A protein and the small-molecule ligand that binds it are described below.
Small molecule (SMILES): C[C@@](O)(CCO[P](=O)(O)OP(=O)(O)O)CC(=O)O

Binding-site contacts:
Ligand atom O3B contacts residue SER144 of chain 1.E at 3.4 Å (h-bond).
Ligand atom O1B contacts residue ARG198 of chain 1.E at 3.1 Å (salt-bridge).
Ligand atom O3A contacts residue TYR23 of chain 1.E at 3.0 Å (h-bond).
Ligand atom C3A contacts residue ARG149 of chain 1.E at 3.5 Å.
Ligand atom O1B contacts residue SER144 of chain 1.E at 3.4 Å.
Ligand atom O1B contacts residue ILE32 of chain 1.E at 3.8 Å.
Ligand atom O1B contacts residue GLY145 of chain 1.E at 2.6 Å (h-bond).
Ligand atom O6 contacts residue MET201 of chain 1.E at 3.2 Å.
Ligand atom O1A contacts residue GLY145 of chain 1.E at 3.8 Å.
Ligand atom C3A contacts residue TYR23 of chain 1.E at 3.3 Å (hydrophobic).
Ligand atom PB contacts residue ARG198 of chain 1.E at 3.1 Å.
Ligand atom PB contacts residue LYS26 of chain 1.E at 3.8 Å.
Ligand atom PB contacts residue TYR23 of chain 1.E at 3.8 Å.
Ligand atom O3B contacts residue ARG198 of chain 1.E at 2.5 Å (salt-bridge).
Ligand atom O1A contacts residue SER144 of chain 1.E at 3.1 Å (h-bond).
Ligand atom O2 contacts residue ALA288 of chain 1.E at 2.5 Å.
Ligand atom O2A contacts residue AGS1 of chain 1.S at 2.5 Å (h-bond).
Ligand atom C1 contacts residue LYS22 of chain 1.E at 3.5 Å.
Ligand atom O5 contacts residue MET201 of chain 1.E at 3.5 Å.
Ligand atom O1A contacts residue SER146 of chain 1.E at 2.8 Å (h-bond).
Ligand atom C5 contacts residue TYR23 of chain 1.E at 3.8 Å (hydrophobic).
Ligand atom PA contacts residue TYR23 of chain 1.E at 3.8 Å.
Ligand atom C1 contacts residue ALA288 of chain 1.E at 3.6 Å (hydrophobic).
Ligand atom O2B contacts residue ARG198 of chain 1.E at 2.7 Å (salt-bridge).
Ligand atom O1B contacts residue TYR23 of chain 1.E at 3.3 Å (h-bond).
Ligand atom PA contacts residue SER144 of chain 1.E at 3.6 Å.
Ligand atom O5 contacts residue SER197 of chain 1.E at 3.4 Å.
Ligand atom O2B contacts residue LYS26 of chain 1.E at 2.5 Å (salt-bridge).
Ligand atom O1 contacts residue ALA19 of chain 1.E at 2.9 Å.
Ligand atom O2B contacts residue TYR23 of chain 1.E at 3.8 Å.
Ligand atom O2A contacts residue SER144 of chain 1.E at 3.0 Å (h-bond).
Ligand atom O2A contacts residue SER112 of chain 1.E at 3.1 Å (h-bond).
Ligand atom C5 contacts residue AGS1 of chain 1.S at 3.4 Å.
Ligand atom C3 contacts residue TYR23 of chain 1.E at 3.6 Å (hydrophobic).
Ligand atom O5 contacts residue AGS1 of chain 1.S at 2.8 Å (h-bond).
Ligand atom O1 contacts residue LYS22 of chain 1.E at 3.1 Å (salt-bridge).
Ligand atom PA contacts residue AGS1 of chain 1.S at 3.1 Å.
Ligand atom O1A contacts residue TYR23 of chain 1.E at 3.4 Å.
Ligand atom O2 contacts residue LYS22 of chain 1.E at 3.1 Å (salt-bridge).
Ligand atom O6 contacts residue TYR23 of chain 1.E at 3.4 Å.

Sequence of chain 1.E:
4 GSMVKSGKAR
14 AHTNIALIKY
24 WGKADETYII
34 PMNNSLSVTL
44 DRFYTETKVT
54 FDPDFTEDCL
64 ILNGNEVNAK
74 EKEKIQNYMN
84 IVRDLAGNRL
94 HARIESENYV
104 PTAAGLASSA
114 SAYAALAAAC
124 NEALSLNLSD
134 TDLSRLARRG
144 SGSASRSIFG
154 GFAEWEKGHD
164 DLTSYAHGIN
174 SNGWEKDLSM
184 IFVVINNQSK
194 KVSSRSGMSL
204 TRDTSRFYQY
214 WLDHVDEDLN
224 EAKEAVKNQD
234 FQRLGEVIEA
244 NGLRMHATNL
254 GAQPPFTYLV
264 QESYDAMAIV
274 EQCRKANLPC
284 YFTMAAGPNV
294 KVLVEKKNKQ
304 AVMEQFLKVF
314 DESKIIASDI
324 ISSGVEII